Binding-site contacts:
Ligand atom O5 contacts residue ASN154 of chain 1.B at 2.4 Å (h-bond).
Ligand atom C2 contacts residue ASN154 of chain 1.B at 2.5 Å.
Ligand atom C5 contacts residue ASN154 of chain 1.B at 3.7 Å.
Ligand atom C3 contacts residue ASN154 of chain 1.B at 3.9 Å.
Ligand atom O7 contacts residue ASN154 of chain 1.B at 3.7 Å.
Ligand atom C7 contacts residue ASN154 of chain 1.B at 3.5 Å.
Ligand atom C1 contacts residue ASN154 of chain 1.B at 1.5 Å.
Ligand atom C4 contacts residue ASN154 of chain 1.B at 4.3 Å.
Ligand atom N2 contacts residue ASN154 of chain 1.B at 3.0 Å (h-bond).

The protein below binds the small molecule below.
Small molecule (SMILES): CC(=O)N[C@@H]1[C@@H](O)[C@H](O)[C@@H](CO)O[C@H]1O

Sequence of chain 1.B:
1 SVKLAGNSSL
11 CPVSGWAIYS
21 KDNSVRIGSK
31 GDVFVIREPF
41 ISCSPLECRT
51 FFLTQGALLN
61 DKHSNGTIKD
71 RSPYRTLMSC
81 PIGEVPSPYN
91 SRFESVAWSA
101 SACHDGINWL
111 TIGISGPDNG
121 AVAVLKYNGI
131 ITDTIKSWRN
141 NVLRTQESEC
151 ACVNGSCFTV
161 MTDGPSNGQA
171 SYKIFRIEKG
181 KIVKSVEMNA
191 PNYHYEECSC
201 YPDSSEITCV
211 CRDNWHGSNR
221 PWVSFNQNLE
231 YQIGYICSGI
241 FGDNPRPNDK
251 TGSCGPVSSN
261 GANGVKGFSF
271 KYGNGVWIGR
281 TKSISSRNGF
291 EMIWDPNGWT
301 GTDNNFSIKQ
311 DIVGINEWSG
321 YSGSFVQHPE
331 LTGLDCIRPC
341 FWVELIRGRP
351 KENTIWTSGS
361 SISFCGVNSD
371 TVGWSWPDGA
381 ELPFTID